Binding-site contacts:
Ligand atom C4 contacts residue ZN1 of chain 1.D at 3.9 Å.
Ligand atom O1 contacts residue TRP210 of chain 1.A at 3.6 Å.
Ligand atom O1 contacts residue VAL144 of chain 1.A at 3.6 Å.
Ligand atom C3 contacts residue HIS95 of chain 1.A at 3.8 Å.
Ligand atom O contacts residue GLN93 of chain 1.A at 3.3 Å (h-bond).
Ligand atom S contacts residue THR200 of chain 1.A at 4.0 Å.
Ligand atom C5 contacts residue HIS95 of chain 1.A at 3.7 Å.
Ligand atom C6 contacts residue GLN93 of chain 1.A at 3.8 Å.
Ligand atom O1 contacts residue ZN1 of chain 1.D at 3.1 Å.
Ligand atom S contacts residue HIS120 of chain 1.A at 3.9 Å.
Ligand atom C1 contacts residue HIS95 of chain 1.A at 4.0 Å.
Ligand atom N1 contacts residue HIS120 of chain 1.A at 3.4 Å (h-bond).
Ligand atom C4 contacts residue LEU199 of chain 1.A at 3.6 Å (hydrophobic).
Ligand atom O2 contacts residue LEU199 of chain 1.A at 3.2 Å.
Ligand atom O1 contacts residue HIS95 of chain 1.A at 3.7 Å.
Ligand atom S contacts residue ZN1 of chain 1.D at 3.0 Å.
Ligand atom N1 contacts residue HIS97 of chain 1.A at 3.3 Å (h-bond).
Ligand atom O1 contacts residue HIS120 of chain 1.A at 3.3 Å (h-bond).
Ligand atom C9 contacts residue ALA136 of chain 1.A at 3.6 Å (hydrophobic).
Ligand atom C10 contacts residue DMS1 of chain 1.C at 3.4 Å.
Ligand atom C contacts residue PHE92 of chain 1.A at 4.0 Å (hydrophobic).
Ligand atom C3 contacts residue HIS201 of chain 1.A at 3.5 Å.
Ligand atom O contacts residue PHE92 of chain 1.A at 3.9 Å.
Ligand atom N1 contacts residue HIS95 of chain 1.A at 3.3 Å (h-bond).
Ligand atom C4 contacts residue HIS95 of chain 1.A at 3.6 Å.
Ligand atom C1 contacts residue GLN93 of chain 1.A at 3.5 Å.
Ligand atom S contacts residue HIS95 of chain 1.A at 4.0 Å.
Ligand atom N contacts residue GLN93 of chain 1.A at 2.8 Å (h-bond).
Ligand atom C5 contacts residue LEU199 of chain 1.A at 3.6 Å (hydrophobic).
Ligand atom C10 contacts residue PRO203 of chain 1.A at 3.8 Å (hydrophobic).
Ligand atom N1 contacts residue THR200 of chain 1.A at 2.9 Å (h-bond).
Ligand atom O2 contacts residue TRP210 of chain 1.A at 3.7 Å.
Ligand atom C2 contacts residue HIS201 of chain 1.A at 3.6 Å.
Ligand atom C3 contacts residue LEU199 of chain 1.A at 4.0 Å (hydrophobic).
Ligand atom C contacts residue GLN93 of chain 1.A at 3.9 Å.
Ligand atom C10 contacts residue ALA136 of chain 1.A at 4.0 Å (hydrophobic).
Ligand atom O2 contacts residue THR200 of chain 1.A at 2.9 Å (h-bond).
Ligand atom O2 contacts residue SER198 of chain 1.A at 4.0 Å.
Ligand atom C6 contacts residue HIS95 of chain 1.A at 3.9 Å.
Ligand atom N1 contacts residue ZN1 of chain 1.D at 1.9 Å.

Sequence of chain 1.A:
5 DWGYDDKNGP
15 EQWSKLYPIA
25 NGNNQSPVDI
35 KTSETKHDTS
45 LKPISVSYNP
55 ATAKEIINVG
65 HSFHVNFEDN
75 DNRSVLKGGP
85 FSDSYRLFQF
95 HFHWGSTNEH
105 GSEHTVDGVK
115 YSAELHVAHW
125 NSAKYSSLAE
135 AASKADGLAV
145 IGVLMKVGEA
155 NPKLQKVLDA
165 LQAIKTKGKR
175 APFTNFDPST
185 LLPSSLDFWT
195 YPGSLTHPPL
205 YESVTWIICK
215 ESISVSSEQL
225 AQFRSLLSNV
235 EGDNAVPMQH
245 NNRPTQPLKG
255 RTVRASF

This small molecule binds to this protein.
Small molecule (SMILES): CCCCNC(=O)Nc1ccc(S(N)(=O)=O)cc1